This small molecule binds to this protein.
Small molecule (SMILES): c1ccc2oc([C@H]3CCCNC3)nc2c1

Binding-site contacts:
Ligand atom N14 contacts residue SER43 of chain 1.A at 3.3 Å (h-bond).
Ligand atom C3 contacts residue ALA13 of chain 1.A at 3.7 Å (hydrophobic).
Ligand atom C5 contacts residue TRP15 of chain 1.A at 3.9 Å (hydrophobic).
Ligand atom C6 contacts residue TRP15 of chain 1.A at 4.0 Å (hydrophobic).
Ligand atom O9 contacts residue TRP15 of chain 1.A at 3.9 Å.
Ligand atom C3 contacts residue TRP15 of chain 1.A at 3.5 Å (hydrophobic).
Ligand atom C13 contacts residue ASP41 of chain 1.A at 3.2 Å.
Ligand atom N14 contacts residue ASP41 of chain 1.A at 2.8 Å (salt-bridge).
Ligand atom C1 contacts residue PHE39 of chain 1.A at 3.3 Å (hydrophobic).
Ligand atom C8 contacts residue TRP15 of chain 1.A at 4.1 Å (hydrophobic).
Ligand atom C6 contacts residue VAL47 of chain 1.A at 3.5 Å (hydrophobic).
Ligand atom C10 contacts residue TYR21 of chain 1.A at 4.1 Å (hydrophobic).
Ligand atom C8 contacts residue PHE39 of chain 1.A at 3.5 Å (hydrophobic).
Ligand atom C15 contacts residue PHE39 of chain 1.A at 3.6 Å (hydrophobic).
Ligand atom C15 contacts residue SER43 of chain 1.A at 3.5 Å.
Ligand atom C3 contacts residue ARG14 of chain 1.A at 3.4 Å.
Ligand atom C5 contacts residue ALA13 of chain 1.A at 4.2 Å (hydrophobic).
Ligand atom O9 contacts residue PHE39 of chain 1.A at 3.6 Å.
Ligand atom N7 contacts residue PHE39 of chain 1.A at 3.2 Å.
Ligand atom C4 contacts residue VAL47 of chain 1.A at 4.0 Å (hydrophobic).
Ligand atom C1 contacts residue TRP15 of chain 1.A at 3.5 Å (hydrophobic).
Ligand atom C4 contacts residue PHE39 of chain 1.A at 4.0 Å (hydrophobic).
Ligand atom C3 contacts residue PHE39 of chain 1.A at 3.9 Å (hydrophobic).
Ligand atom C4 contacts residue TRP15 of chain 1.A at 3.6 Å (hydrophobic).
Ligand atom C2 contacts residue PHE39 of chain 1.A at 3.4 Å (hydrophobic).
Ligand atom C15 contacts residue ASP41 of chain 1.A at 4.1 Å.
Ligand atom C12 contacts residue TYR21 of chain 1.A at 4.1 Å (hydrophobic).
Ligand atom C8 contacts residue TYR21 of chain 1.A at 4.3 Å (hydrophobic).
Ligand atom C11 contacts residue TRP15 of chain 1.A at 3.9 Å (hydrophobic).
Ligand atom N7 contacts residue TYR21 of chain 1.A at 3.6 Å.
Ligand atom C2 contacts residue TRP15 of chain 1.A at 3.4 Å (hydrophobic).
Ligand atom C4 contacts residue PHE45 of chain 1.A at 4.2 Å (hydrophobic).
Ligand atom N7 contacts residue TRP15 of chain 1.A at 3.7 Å.
Ligand atom N14 contacts residue PHE39 of chain 1.A at 4.2 Å.
Ligand atom C5 contacts residue ARG14 of chain 1.A at 3.3 Å.
Ligand atom C10 contacts residue PHE39 of chain 1.A at 3.9 Å (hydrophobic).
Ligand atom O9 contacts residue PHE45 of chain 1.A at 4.0 Å.
Ligand atom C11 contacts residue TYR21 of chain 1.A at 4.0 Å (hydrophobic).
Ligand atom C15 contacts residue PHE45 of chain 1.A at 3.9 Å (hydrophobic).
Ligand atom C5 contacts residue VAL47 of chain 1.A at 3.8 Å (hydrophobic).

Sequence of chain 1.A:
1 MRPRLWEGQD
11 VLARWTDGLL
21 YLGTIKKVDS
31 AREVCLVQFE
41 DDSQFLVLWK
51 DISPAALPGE